Sequence of chain 1.A:
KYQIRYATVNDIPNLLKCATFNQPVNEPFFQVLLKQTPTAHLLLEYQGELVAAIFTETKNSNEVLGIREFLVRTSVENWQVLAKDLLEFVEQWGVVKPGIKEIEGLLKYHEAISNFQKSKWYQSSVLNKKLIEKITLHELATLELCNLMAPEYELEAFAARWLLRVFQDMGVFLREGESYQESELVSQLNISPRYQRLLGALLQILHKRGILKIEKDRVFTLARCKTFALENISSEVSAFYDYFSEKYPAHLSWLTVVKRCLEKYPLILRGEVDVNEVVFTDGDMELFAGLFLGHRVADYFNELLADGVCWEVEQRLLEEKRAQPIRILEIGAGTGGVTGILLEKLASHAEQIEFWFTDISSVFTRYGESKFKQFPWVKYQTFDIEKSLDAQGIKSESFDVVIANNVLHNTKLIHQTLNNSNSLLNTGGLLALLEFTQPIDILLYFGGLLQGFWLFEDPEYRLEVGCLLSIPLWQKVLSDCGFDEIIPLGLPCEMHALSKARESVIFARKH

Binding-site contacts:
Ligand atom NAC contacts residue ARG167 of chain 1.A at 4.4 Å.
Ligand atom CAB contacts residue GLU242 of chain 1.A at 4.3 Å.
Ligand atom CAD contacts residue GLU237 of chain 1.A at 3.6 Å.
Ligand atom NAC contacts residue ALA235 of chain 1.A at 4.0 Å.
Ligand atom OAE contacts residue THR233 of chain 1.A at 3.4 Å (h-bond).
Ligand atom CAD contacts residue GLU242 of chain 1.A at 3.2 Å.
Ligand atom CAB contacts residue LEU236 of chain 1.A at 4.4 Å (hydrophobic).
Ligand atom CAB contacts residue ARG167 of chain 1.A at 3.3 Å.
Ligand atom CAB contacts residue THR233 of chain 1.A at 4.4 Å.
Ligand atom OAE contacts residue ALA235 of chain 1.A at 4.1 Å.
Ligand atom CAD contacts residue ALA235 of chain 1.A at 3.7 Å (hydrophobic).
Ligand atom CAB contacts residue PHE234 of chain 1.A at 3.5 Å (hydrophobic).
Ligand atom OAE contacts residue GLU237 of chain 1.A at 4.2 Å.
Ligand atom CAA contacts residue GLU242 of chain 1.A at 4.1 Å.
Ligand atom CAB contacts residue ALA235 of chain 1.A at 3.6 Å (hydrophobic).
Ligand atom NAC contacts residue GLU242 of chain 1.A at 4.1 Å.
Ligand atom CAD contacts residue LEU236 of chain 1.A at 4.1 Å (hydrophobic).
Ligand atom NAC contacts residue THR233 of chain 1.A at 4.5 Å.

This small molecule binds to this protein.
Small molecule (SMILES): C[N+](C)(C)[O-]